Sequence of chain 1.A:
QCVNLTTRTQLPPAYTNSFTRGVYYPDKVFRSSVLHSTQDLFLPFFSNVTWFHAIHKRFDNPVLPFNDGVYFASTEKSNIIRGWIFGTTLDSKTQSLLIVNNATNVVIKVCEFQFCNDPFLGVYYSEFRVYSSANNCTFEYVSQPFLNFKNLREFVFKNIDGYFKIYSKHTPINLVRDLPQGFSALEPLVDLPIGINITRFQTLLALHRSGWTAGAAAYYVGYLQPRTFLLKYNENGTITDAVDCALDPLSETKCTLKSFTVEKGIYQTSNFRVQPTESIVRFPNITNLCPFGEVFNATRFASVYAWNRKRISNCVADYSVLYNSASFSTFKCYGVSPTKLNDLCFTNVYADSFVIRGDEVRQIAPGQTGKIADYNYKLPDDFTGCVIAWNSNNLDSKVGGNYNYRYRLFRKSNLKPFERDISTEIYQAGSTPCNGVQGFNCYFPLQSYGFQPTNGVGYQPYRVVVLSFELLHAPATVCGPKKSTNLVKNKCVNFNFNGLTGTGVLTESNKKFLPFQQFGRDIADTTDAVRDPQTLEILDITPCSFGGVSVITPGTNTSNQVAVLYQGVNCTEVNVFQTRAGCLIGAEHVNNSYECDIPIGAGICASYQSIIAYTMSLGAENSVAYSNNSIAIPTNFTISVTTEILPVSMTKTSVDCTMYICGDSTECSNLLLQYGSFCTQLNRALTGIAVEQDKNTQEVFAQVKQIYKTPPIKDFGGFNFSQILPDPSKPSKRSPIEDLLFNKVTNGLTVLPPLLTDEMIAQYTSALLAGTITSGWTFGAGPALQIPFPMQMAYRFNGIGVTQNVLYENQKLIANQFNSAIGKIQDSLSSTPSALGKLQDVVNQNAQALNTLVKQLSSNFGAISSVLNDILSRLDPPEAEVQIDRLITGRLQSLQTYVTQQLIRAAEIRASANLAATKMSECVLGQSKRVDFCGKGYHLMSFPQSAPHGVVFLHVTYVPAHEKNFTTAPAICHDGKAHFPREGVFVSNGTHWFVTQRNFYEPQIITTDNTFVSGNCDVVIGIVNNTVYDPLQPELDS

Sequence of chain 1.B:
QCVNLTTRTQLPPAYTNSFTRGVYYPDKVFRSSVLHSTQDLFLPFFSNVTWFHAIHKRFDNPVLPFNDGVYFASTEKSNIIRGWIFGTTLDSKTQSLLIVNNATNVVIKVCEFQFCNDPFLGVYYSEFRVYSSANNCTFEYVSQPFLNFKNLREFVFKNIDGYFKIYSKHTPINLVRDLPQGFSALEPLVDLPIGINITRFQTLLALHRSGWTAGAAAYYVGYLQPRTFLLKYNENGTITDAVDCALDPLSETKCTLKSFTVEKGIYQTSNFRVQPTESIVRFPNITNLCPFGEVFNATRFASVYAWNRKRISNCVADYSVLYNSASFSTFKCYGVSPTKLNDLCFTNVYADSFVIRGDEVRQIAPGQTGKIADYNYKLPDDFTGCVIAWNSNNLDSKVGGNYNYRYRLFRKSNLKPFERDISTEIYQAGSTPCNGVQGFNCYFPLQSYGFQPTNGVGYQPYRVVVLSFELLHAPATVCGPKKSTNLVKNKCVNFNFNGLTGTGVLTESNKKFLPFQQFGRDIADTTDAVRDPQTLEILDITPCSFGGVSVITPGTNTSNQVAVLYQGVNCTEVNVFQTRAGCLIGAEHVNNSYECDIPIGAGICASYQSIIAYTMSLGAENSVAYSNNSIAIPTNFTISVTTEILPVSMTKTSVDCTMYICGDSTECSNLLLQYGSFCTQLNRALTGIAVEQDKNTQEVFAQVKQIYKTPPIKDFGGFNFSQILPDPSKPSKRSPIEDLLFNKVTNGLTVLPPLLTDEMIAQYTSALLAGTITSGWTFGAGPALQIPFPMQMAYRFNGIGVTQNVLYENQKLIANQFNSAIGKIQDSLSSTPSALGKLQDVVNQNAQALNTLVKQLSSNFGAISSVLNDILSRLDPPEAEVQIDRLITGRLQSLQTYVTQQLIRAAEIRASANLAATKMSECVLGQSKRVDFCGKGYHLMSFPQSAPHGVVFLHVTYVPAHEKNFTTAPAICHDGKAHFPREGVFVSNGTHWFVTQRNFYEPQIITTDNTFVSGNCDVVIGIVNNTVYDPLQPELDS

Binding-site contacts:
Ligand atom O7 contacts residue SER704 of chain 1.A at 4.1 Å.
Ligand atom C4 contacts residue ALA706 of chain 1.A at 4.3 Å (hydrophobic).
Ligand atom C1 contacts residue GLN895 of chain 1.B at 4.2 Å.
Ligand atom C3 contacts residue ASN1074 of chain 1.A at 3.8 Å.
Ligand atom O5 contacts residue ASN1074 of chain 1.A at 2.3 Å (h-bond).
Ligand atom C3 contacts residue ALA706 of chain 1.A at 4.5 Å (hydrophobic).
Ligand atom C5 contacts residue ALA706 of chain 1.A at 3.7 Å (hydrophobic).
Ligand atom C8 contacts residue LYS1073 of chain 1.A at 4.5 Å.
Ligand atom C7 contacts residue ASN1074 of chain 1.A at 3.9 Å.
Ligand atom N2 contacts residue ASN1074 of chain 1.A at 2.9 Å (h-bond).
Ligand atom O4 contacts residue ALA706 of chain 1.A at 3.9 Å.
Ligand atom C1 contacts residue ASN1074 of chain 1.A at 1.4 Å.
Ligand atom O7 contacts residue ASN1074 of chain 1.A at 4.4 Å.
Ligand atom C6 contacts residue ALA706 of chain 1.A at 4.4 Å (hydrophobic).
Ligand atom C5 contacts residue ASN1074 of chain 1.A at 3.7 Å.
Ligand atom C2 contacts residue ASN1074 of chain 1.A at 2.5 Å.
Ligand atom C8 contacts residue GLU1072 of chain 1.A at 3.4 Å.
Ligand atom C7 contacts residue ALA706 of chain 1.A at 4.3 Å (hydrophobic).
Ligand atom C4 contacts residue ASN1074 of chain 1.A at 4.2 Å.
Ligand atom O7 contacts residue ALA706 of chain 1.A at 4.0 Å.

A small-molecule ligand and the protein it binds are described below.
Small molecule (SMILES): CC(=O)N[C@H]1[C@H](O[C@H]2[C@H](O)[C@@H](NC(C)=O)CO[C@@H]2CO)O[C@H](CO)[C@@H](O)[C@@H]1O